Sequence of chain 1.A:
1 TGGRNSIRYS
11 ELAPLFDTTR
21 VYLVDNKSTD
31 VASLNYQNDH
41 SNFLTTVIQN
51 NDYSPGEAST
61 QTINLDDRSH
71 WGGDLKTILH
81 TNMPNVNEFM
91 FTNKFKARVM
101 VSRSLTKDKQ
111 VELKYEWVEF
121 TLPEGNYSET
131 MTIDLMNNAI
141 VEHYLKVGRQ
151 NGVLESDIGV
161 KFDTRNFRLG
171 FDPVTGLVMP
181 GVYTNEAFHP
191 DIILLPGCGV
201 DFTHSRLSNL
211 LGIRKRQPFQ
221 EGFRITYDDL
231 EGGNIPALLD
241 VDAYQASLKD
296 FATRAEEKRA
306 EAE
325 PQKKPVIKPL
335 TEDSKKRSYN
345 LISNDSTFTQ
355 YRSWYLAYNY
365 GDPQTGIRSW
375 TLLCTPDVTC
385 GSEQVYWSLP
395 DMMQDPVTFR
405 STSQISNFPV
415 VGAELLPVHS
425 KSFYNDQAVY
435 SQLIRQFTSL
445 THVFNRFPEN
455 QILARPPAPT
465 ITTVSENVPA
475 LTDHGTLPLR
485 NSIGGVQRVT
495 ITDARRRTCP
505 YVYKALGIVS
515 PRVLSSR

The small molecule below binds the protein below.
Small molecule (SMILES): CCCCCCCCCCCC[N+](C)(C)CCCS(=O)(=O)O

Binding-site contacts:
Ligand atom C2 contacts residue ARG224 of chain 1.A at 3.8 Å.
Ligand atom C1 contacts residue ARG224 of chain 1.A at 3.8 Å.
Ligand atom C16 contacts residue TRP117 of chain 1.A at 3.7 Å (hydrophobic).
Ligand atom O3S contacts residue THR226 of chain 1.A at 4.0 Å.
Ligand atom N1 contacts residue TRP117 of chain 1.A at 4.1 Å.
Ligand atom S1 contacts residue ARG98 of chain 1.A at 4.4 Å.
Ligand atom O1S contacts residue THR226 of chain 1.A at 4.3 Å.
Ligand atom C13 contacts residue ARG224 of chain 1.A at 4.1 Å.
Ligand atom C14 contacts residue ARG224 of chain 1.A at 4.5 Å.
Ligand atom O1S contacts residue ARG98 of chain 1.A at 3.6 Å.
Ligand atom N1 contacts residue ARG98 of chain 1.A at 4.3 Å.
Ligand atom C3 contacts residue ARG98 of chain 1.A at 3.2 Å.
Ligand atom O1S contacts residue ASP228 of chain 1.A at 3.6 Å.
Ligand atom C15 contacts residue TRP117 of chain 1.A at 4.2 Å (hydrophobic).
Ligand atom C15 contacts residue ARG224 of chain 1.A at 3.3 Å.
Ligand atom C2 contacts residue ARG98 of chain 1.A at 3.4 Å.
Ligand atom N1 contacts residue ARG224 of chain 1.A at 4.2 Å.
Ligand atom C3 contacts residue ARG224 of chain 1.A at 3.5 Å.
Ligand atom C1 contacts residue ARG98 of chain 1.A at 3.2 Å.
Ligand atom C3 contacts residue TRP117 of chain 1.A at 3.5 Å (hydrophobic).
Ligand atom C16 contacts residue ARG224 of chain 1.A at 4.0 Å.